Sequence of chain 1.B:
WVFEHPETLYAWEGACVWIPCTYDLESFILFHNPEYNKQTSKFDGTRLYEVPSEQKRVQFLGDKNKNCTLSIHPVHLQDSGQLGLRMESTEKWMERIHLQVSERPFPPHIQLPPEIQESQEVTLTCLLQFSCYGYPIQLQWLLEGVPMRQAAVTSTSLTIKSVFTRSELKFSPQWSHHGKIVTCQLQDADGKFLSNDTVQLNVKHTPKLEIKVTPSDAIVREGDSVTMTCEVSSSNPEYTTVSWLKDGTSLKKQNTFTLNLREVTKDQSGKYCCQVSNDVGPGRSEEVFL

Binding-site contacts:
Ligand atom C4 contacts residue ASN214 of chain 1.B at 4.2 Å.
Ligand atom O5 contacts residue PHE211 of chain 1.B at 3.3 Å.
Ligand atom C4 contacts residue PHE211 of chain 1.B at 4.4 Å (hydrophobic).
Ligand atom C5 contacts residue PHE211 of chain 1.B at 4.2 Å (hydrophobic).
Ligand atom C5 contacts residue ASN214 of chain 1.B at 3.7 Å.
Ligand atom O6 contacts residue PHE211 of chain 1.B at 3.6 Å.
Ligand atom O7 contacts residue THR201 of chain 1.B at 4.3 Å.
Ligand atom C3 contacts residue ASN214 of chain 1.B at 3.8 Å.
Ligand atom N2 contacts residue GLN203 of chain 1.B at 4.3 Å.
Ligand atom N2 contacts residue PHE211 of chain 1.B at 4.2 Å.
Ligand atom C2 contacts residue ASN214 of chain 1.B at 2.5 Å.
Ligand atom C8 contacts residue GLY29 of chain 1.E at 4.3 Å.
Ligand atom C2 contacts residue PHE211 of chain 1.B at 3.6 Å (hydrophobic).
Ligand atom C7 contacts residue ASN214 of chain 1.B at 3.4 Å.
Ligand atom C8 contacts residue VAL5 of chain 1.E at 4.2 Å (hydrophobic).
Ligand atom C1 contacts residue PHE211 of chain 1.B at 3.6 Å (hydrophobic).
Ligand atom O5 contacts residue ASN214 of chain 1.B at 2.4 Å (h-bond).
Ligand atom C8 contacts residue THR201 of chain 1.B at 4.2 Å.
Ligand atom C1 contacts residue ASN214 of chain 1.B at 1.4 Å.
Ligand atom C8 contacts residue LEU160 of chain 1.B at 3.6 Å (hydrophobic).
Ligand atom C7 contacts residue THR201 of chain 1.B at 4.3 Å.
Ligand atom C6 contacts residue PHE211 of chain 1.B at 4.4 Å (hydrophobic).
Ligand atom N2 contacts residue ASN214 of chain 1.B at 2.9 Å (h-bond).
Ligand atom O7 contacts residue ASN214 of chain 1.B at 3.6 Å.

A protein and the small-molecule ligand that binds it are described below.
Small molecule (SMILES): CC(=O)N[C@H]1[C@H](O[C@H]2[C@H](O)[C@@H](NC(C)=O)CO[C@@H]2CO)O[C@H](CO)[C@@H](O)[C@@H]1O

Sequence of chain 1.E:
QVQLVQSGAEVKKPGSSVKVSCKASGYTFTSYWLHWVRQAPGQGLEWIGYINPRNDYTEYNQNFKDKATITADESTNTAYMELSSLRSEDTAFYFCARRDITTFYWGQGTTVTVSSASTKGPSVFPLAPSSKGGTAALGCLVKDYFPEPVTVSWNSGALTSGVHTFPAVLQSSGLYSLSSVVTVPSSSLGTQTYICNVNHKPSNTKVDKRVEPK